Sequence of chain 1.B:
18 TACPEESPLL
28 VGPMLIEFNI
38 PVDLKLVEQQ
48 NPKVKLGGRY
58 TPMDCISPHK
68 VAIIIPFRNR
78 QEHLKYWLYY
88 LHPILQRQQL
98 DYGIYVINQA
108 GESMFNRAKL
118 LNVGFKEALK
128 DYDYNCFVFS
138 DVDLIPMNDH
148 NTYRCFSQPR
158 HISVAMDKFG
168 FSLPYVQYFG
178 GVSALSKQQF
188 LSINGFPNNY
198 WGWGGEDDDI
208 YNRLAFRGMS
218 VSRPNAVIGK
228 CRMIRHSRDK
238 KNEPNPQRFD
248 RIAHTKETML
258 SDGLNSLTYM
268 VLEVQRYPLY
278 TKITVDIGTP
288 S

The small molecule below binds the protein below.
Small molecule (SMILES): O=c1ccn([C@@H]2O[C@H](CO[P](=O)(O)O[P](=O)(O)O[C@H]3O[C@H](CO)[C@H](O)[C@H](O)[C@H]3O)[C@@H](O)[C@H]2O)c(=O)[nH]1

Binding-site contacts:
Ligand atom O4D contacts residue PHE112 of chain 1.B at 3.0 Å.
Ligand atom O4 contacts residue ARG77 of chain 1.B at 3.5 Å (salt-bridge).
Ligand atom O2 contacts residue ARG77 of chain 1.B at 3.5 Å.
Ligand atom N3 contacts residue PHE112 of chain 1.B at 3.8 Å.
Ligand atom C3D contacts residue ASP138 of chain 1.B at 3.5 Å.
Ligand atom C4 contacts residue PHE112 of chain 1.B at 3.9 Å (hydrophobic).
Ligand atom PB contacts residue ASP140 of chain 1.B at 3.3 Å.
Ligand atom C6 contacts residue ARG77 of chain 1.B at 3.9 Å.
Ligand atom O1B contacts residue ASP140 of chain 1.B at 3.1 Å (salt-bridge).
Ligand atom C5 contacts residue PHE112 of chain 1.B at 3.8 Å (hydrophobic).
Ligand atom O2 contacts residue ARG75 of chain 1.B at 2.6 Å (salt-bridge).
Ligand atom C1D contacts residue PHE112 of chain 1.B at 3.4 Å (hydrophobic).
Ligand atom N3 contacts residue ARG75 of chain 1.B at 2.9 Å (salt-bridge).
Ligand atom O3D contacts residue VAL139 of chain 1.B at 3.0 Å (h-bond).
Ligand atom O3D contacts residue ASP138 of chain 1.B at 2.7 Å.
Ligand atom O3A contacts residue ASP140 of chain 1.B at 4.0 Å.
Ligand atom C2D contacts residue PRO73 of chain 1.B at 3.9 Å (hydrophobic).
Ligand atom C6 contacts residue PHE112 of chain 1.B at 3.5 Å (hydrophobic).
Ligand atom O2B contacts residue ASP140 of chain 1.B at 4.0 Å.
Ligand atom C2 contacts residue ARG75 of chain 1.B at 3.3 Å.
Ligand atom O2 contacts residue PRO73 of chain 1.B at 4.0 Å.
Ligand atom N1 contacts residue PHE112 of chain 1.B at 3.3 Å.
Ligand atom C2 contacts residue PHE112 of chain 1.B at 3.5 Å (hydrophobic).
Ligand atom C5D contacts residue ASP138 of chain 1.B at 3.7 Å.
Ligand atom N3 contacts residue ARG77 of chain 1.B at 3.6 Å.
Ligand atom C2 contacts residue ARG77 of chain 1.B at 3.9 Å.
Ligand atom C4 contacts residue ARG77 of chain 1.B at 3.2 Å.
Ligand atom C1D contacts residue PRO73 of chain 1.B at 3.8 Å (hydrophobic).
Ligand atom C2D contacts residue VAL139 of chain 1.B at 3.7 Å (hydrophobic).
Ligand atom O2D contacts residue VAL139 of chain 1.B at 2.6 Å.
Ligand atom O1B contacts residue ASP138 of chain 1.B at 3.7 Å.
Ligand atom C5 contacts residue ARG77 of chain 1.B at 3.4 Å.
Ligand atom C3D contacts residue VAL139 of chain 1.B at 4.0 Å (hydrophobic).
Ligand atom O3D contacts residue PRO73 of chain 1.B at 3.7 Å.
Ligand atom O2D contacts residue ARG77 of chain 1.B at 4.0 Å.
Ligand atom O2 contacts residue PHE74 of chain 1.B at 3.3 Å.
Ligand atom O2D contacts residue PRO73 of chain 1.B at 3.1 Å (h-bond).
Ligand atom O2 contacts residue PHE112 of chain 1.B at 3.6 Å.
Ligand atom C4D contacts residue ASP138 of chain 1.B at 3.2 Å.
Ligand atom C4 contacts residue ARG75 of chain 1.B at 3.9 Å.